Sequence of chain 1.C:
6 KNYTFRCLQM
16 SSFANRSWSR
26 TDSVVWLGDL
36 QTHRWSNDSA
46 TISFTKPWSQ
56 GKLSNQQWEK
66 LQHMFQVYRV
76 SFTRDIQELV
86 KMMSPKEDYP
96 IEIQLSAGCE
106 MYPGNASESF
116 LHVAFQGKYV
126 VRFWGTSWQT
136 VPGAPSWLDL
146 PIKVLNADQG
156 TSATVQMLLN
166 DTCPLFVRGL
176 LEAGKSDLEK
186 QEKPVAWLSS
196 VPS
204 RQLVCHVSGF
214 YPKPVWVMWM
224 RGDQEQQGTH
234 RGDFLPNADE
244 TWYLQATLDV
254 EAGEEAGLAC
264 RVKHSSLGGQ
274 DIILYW

A small-molecule ligand and the protein it binds are described below.
Small molecule (SMILES): CC(=O)N[C@@H]1[C@@H](O)[C@H](O)[C@@H](CO)O[C@H]1O

Binding-site contacts:
Ligand atom C5 contacts residue ASN20 of chain 1.C at 3.7 Å.
Ligand atom O5 contacts residue TRP23 of chain 1.C at 4.0 Å.
Ligand atom C6 contacts residue ALA19 of chain 1.C at 4.2 Å (hydrophobic).
Ligand atom C7 contacts residue ASN20 of chain 1.C at 4.4 Å.
Ligand atom O7 contacts residue SER22 of chain 1.C at 4.1 Å.
Ligand atom C1 contacts residue ALA19 of chain 1.C at 4.3 Å (hydrophobic).
Ligand atom O5 contacts residue ALA19 of chain 1.C at 3.5 Å.
Ligand atom C4 contacts residue ASN20 of chain 1.C at 4.2 Å.
Ligand atom C5 contacts residue TRP23 of chain 1.C at 4.1 Å (hydrophobic).
Ligand atom C1 contacts residue ASN20 of chain 1.C at 1.4 Å.
Ligand atom C5 contacts residue ALA19 of chain 1.C at 4.4 Å (hydrophobic).
Ligand atom C7 contacts residue SER22 of chain 1.C at 4.4 Å.
Ligand atom N2 contacts residue ASN20 of chain 1.C at 3.5 Å (h-bond).
Ligand atom C2 contacts residue ASN20 of chain 1.C at 2.5 Å.
Ligand atom O5 contacts residue ASN20 of chain 1.C at 2.4 Å (h-bond).
Ligand atom N2 contacts residue SER22 of chain 1.C at 4.4 Å.
Ligand atom O7 contacts residue ASN20 of chain 1.C at 4.4 Å.
Ligand atom O6 contacts residue ALA19 of chain 1.C at 3.7 Å.
Ligand atom C1 contacts residue TRP23 of chain 1.C at 3.8 Å (hydrophobic).
Ligand atom C3 contacts residue ASN20 of chain 1.C at 3.7 Å.
Ligand atom O3 contacts residue ASN20 of chain 1.C at 4.1 Å.
Ligand atom C6 contacts residue TRP23 of chain 1.C at 4.2 Å (hydrophobic).